Binding-site contacts:
Ligand atom O3 contacts residue LEU276 of chain 1.L at 3.4 Å.
Ligand atom C7 contacts residue LEU61 of chain 1.L at 4.3 Å (hydrophobic).
Ligand atom C3 contacts residue LEU100 of chain 1.L at 3.7 Å (hydrophobic).
Ligand atom C3 contacts residue ARG63 of chain 1.L at 4.0 Å.
Ligand atom C12 contacts residue VAL48 of chain 1.L at 3.9 Å (hydrophobic).
Ligand atom C13 contacts residue LEU276 of chain 1.L at 4.4 Å (hydrophobic).
Ligand atom C4 contacts residue ARG63 of chain 1.L at 4.3 Å.
Ligand atom C9 contacts residue ILE57 of chain 1.L at 3.9 Å (hydrophobic).
Ligand atom C4 contacts residue LEU100 of chain 1.L at 4.3 Å (hydrophobic).
Ligand atom O2 contacts residue ARG63 of chain 1.L at 4.4 Å.
Ligand atom C6 contacts residue LEU61 of chain 1.L at 4.2 Å (hydrophobic).
Ligand atom C9 contacts residue LEU61 of chain 1.L at 3.8 Å (hydrophobic).
Ligand atom C14 contacts residue HIS99 of chain 1.L at 4.0 Å.
Ligand atom C2 contacts residue ARG63 of chain 1.L at 3.6 Å.
Ligand atom C6 contacts residue PHE60 of chain 1.L at 3.9 Å (hydrophobic).
Ligand atom C16 contacts residue HIS99 of chain 1.L at 4.3 Å.
Ligand atom C11 contacts residue LEU276 of chain 1.L at 4.5 Å (hydrophobic).
Ligand atom C10 contacts residue ILE57 of chain 1.L at 4.0 Å (hydrophobic).
Ligand atom C6 contacts residue HIS99 of chain 1.L at 4.4 Å.
Ligand atom C16 contacts residue PRO279 of chain 1.L at 4.5 Å (hydrophobic).
Ligand atom C7 contacts residue HIS99 of chain 1.L at 3.6 Å.
Ligand atom C1 contacts residue ARG63 of chain 1.L at 4.3 Å.
Ligand atom C16 contacts residue LEU277 of chain 1.L at 4.1 Å (hydrophobic).
Ligand atom C11 contacts residue VAL48 of chain 1.L at 4.0 Å (hydrophobic).
Ligand atom C5 contacts residue HIS99 of chain 1.L at 4.4 Å.
Ligand atom C5 contacts residue LEU100 of chain 1.L at 3.9 Å (hydrophobic).

The protein below binds the small molecule below.
Small molecule (SMILES): CCC=CCC(=O)C=CC=CCCCCCCCC(=O)O

Sequence of chain 1.L:
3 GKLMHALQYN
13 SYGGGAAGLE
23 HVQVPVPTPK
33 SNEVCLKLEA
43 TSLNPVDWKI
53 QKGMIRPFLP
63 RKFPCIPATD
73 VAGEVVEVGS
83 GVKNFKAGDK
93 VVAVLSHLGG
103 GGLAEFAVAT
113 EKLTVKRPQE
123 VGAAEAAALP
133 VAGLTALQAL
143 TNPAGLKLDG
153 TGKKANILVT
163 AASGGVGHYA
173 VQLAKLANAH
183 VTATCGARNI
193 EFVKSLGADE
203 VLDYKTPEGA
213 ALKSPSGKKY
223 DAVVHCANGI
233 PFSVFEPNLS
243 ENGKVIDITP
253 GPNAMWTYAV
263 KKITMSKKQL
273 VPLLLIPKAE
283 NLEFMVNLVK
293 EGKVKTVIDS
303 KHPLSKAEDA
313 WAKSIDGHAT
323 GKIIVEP